This small molecule binds to this protein.
Small molecule (SMILES): CC(=O)N[C@H]1[C@H](O[C@H]2[C@H](O)[C@@H](NC(C)=O)CO[C@@H]2CO[C@@H]2O[C@@H](C)[C@@H](O)[C@@H](O)[C@@H]2O)O[C@H](CO)[C@@H](O[C@@H]2O[C@H](CO)[C@@H](O)[C@H](O)[C@@H]2O)[C@@H]1O

Sequence of chain 1.E:
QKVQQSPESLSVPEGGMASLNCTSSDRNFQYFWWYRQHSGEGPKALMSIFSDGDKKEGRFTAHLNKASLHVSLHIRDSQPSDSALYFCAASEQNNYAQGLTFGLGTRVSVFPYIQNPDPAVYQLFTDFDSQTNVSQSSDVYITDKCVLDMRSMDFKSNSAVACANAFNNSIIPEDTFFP

Binding-site contacts:
Ligand atom C5 contacts residue ASN165 of chain 1.B at 3.4 Å.
Ligand atom O4 contacts residue THR131 of chain 1.B at 3.8 Å.
Ligand atom C7 contacts residue SER53 of chain 1.E at 3.7 Å.
Ligand atom O7 contacts residue PHE52 of chain 1.E at 3.4 Å (h-bond).
Ligand atom N2 contacts residue SER53 of chain 1.E at 3.5 Å (h-bond).
Ligand atom O5 contacts residue ASN165 of chain 1.B at 2.4 Å (h-bond).
Ligand atom C3 contacts residue ASN165 of chain 1.B at 3.7 Å.
Ligand atom O7 contacts residue TRP129 of chain 1.B at 3.8 Å.
Ligand atom O3 contacts residue GLU113 of chain 1.B at 3.7 Å.
Ligand atom C6 contacts residue PHE128 of chain 1.B at 3.8 Å (hydrophobic).
Ligand atom C1 contacts residue ASN165 of chain 1.B at 1.4 Å.
Ligand atom C5 contacts residue ASN165 of chain 1.B at 3.6 Å.
Ligand atom C7 contacts residue ASN165 of chain 1.B at 3.2 Å.
Ligand atom C2 contacts residue THR131 of chain 1.B at 3.8 Å.
Ligand atom N2 contacts residue ASN165 of chain 1.B at 2.8 Å (h-bond).
Ligand atom C6 contacts residue GLY130 of chain 1.B at 3.3 Å.
Ligand atom O7 contacts residue ASN165 of chain 1.B at 3.3 Å (h-bond).
Ligand atom O5 contacts residue GLY130 of chain 1.B at 3.0 Å (h-bond).
Ligand atom O4 contacts residue SER114 of chain 1.B at 3.2 Å (h-bond).
Ligand atom C8 contacts residue MET162 of chain 1.B at 3.9 Å (hydrophobic).
Ligand atom O3 contacts residue SER53 of chain 1.E at 2.6 Å (h-bond).
Ligand atom C8 contacts residue GLN161 of chain 1.B at 3.4 Å.
Ligand atom C6 contacts residue ASN165 of chain 1.B at 3.8 Å.
Ligand atom O3 contacts residue SER114 of chain 1.B at 2.7 Å (h-bond).
Ligand atom C3 contacts residue GLN161 of chain 1.B at 3.8 Å.
Ligand atom C8 contacts residue PHE52 of chain 1.E at 3.1 Å (hydrophobic).
Ligand atom O4 contacts residue TRP129 of chain 1.B at 3.6 Å.
Ligand atom O7 contacts residue LYS68 of chain 1.E at 3.8 Å.
Ligand atom O6 contacts residue ASP54 of chain 1.E at 3.4 Å (salt-bridge).
Ligand atom C3 contacts residue SER53 of chain 1.E at 3.7 Å.
Ligand atom C7 contacts residue GLN161 of chain 1.B at 3.6 Å.
Ligand atom C6 contacts residue LEU164 of chain 1.B at 3.9 Å (hydrophobic).
Ligand atom O4 contacts residue GLY130 of chain 1.B at 3.8 Å.
Ligand atom N2 contacts residue GLY130 of chain 1.B at 3.7 Å.
Ligand atom C7 contacts residue PHE52 of chain 1.E at 3.4 Å (hydrophobic).
Ligand atom C2 contacts residue GLN161 of chain 1.B at 3.8 Å.
Ligand atom C2 contacts residue ASN165 of chain 1.B at 2.4 Å.
Ligand atom C5 contacts residue GLY130 of chain 1.B at 3.8 Å.
Ligand atom N2 contacts residue GLN161 of chain 1.B at 2.8 Å (h-bond).
Ligand atom C5 contacts residue GLY130 of chain 1.B at 3.7 Å.

Sequence of chain 1.B:
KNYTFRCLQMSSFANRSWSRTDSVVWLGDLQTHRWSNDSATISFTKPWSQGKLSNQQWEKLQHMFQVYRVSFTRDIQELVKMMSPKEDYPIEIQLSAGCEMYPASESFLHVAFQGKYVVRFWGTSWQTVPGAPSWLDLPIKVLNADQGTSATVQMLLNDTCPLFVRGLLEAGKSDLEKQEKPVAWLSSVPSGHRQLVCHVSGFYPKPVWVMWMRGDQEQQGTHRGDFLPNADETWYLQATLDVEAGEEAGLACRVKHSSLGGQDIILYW